This small molecule binds to this protein.
Small molecule (SMILES): Cc1cc(CCCOc2c(C)cc(-c3noc(C(F)(F)F)n3)cc2C)on1

Sequence of chain 14.C:
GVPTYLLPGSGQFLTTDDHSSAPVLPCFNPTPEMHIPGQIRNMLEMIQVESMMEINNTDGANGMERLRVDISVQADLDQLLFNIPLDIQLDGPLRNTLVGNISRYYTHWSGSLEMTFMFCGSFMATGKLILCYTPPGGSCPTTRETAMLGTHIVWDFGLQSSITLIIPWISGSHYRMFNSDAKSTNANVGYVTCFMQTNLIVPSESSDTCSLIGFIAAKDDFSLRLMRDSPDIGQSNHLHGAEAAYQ

Sequence of chain 14.A:
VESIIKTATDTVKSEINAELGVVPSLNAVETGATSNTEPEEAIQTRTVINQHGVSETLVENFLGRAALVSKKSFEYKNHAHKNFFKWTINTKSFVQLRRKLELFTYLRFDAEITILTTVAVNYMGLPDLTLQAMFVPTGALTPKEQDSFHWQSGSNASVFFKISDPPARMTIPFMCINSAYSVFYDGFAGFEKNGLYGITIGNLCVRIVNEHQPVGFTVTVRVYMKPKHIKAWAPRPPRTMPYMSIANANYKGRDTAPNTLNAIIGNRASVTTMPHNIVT

Sequence of chain 15.C:
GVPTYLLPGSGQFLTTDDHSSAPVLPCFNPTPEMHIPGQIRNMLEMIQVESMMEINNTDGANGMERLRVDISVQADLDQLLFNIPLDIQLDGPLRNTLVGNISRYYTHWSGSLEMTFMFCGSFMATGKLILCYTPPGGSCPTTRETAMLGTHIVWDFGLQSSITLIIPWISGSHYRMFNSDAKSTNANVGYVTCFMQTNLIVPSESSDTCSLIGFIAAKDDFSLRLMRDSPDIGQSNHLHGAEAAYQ

Binding-site contacts:
Ligand atom F2 contacts residue ALA145 of chain 14.A at 2.8 Å.
Ligand atom C4 contacts residue ILE217 of chain 14.A at 4.0 Å (hydrophobic).
Ligand atom CM6 contacts residue TRP93 of chain 14.A at 3.7 Å (hydrophobic).
Ligand atom O1B contacts residue ILE119 of chain 14.A at 3.9 Å.
Ligand atom F3 contacts residue ALA169 of chain 14.A at 3.7 Å.
Ligand atom C1C contacts residue TYR193 of chain 14.A at 3.9 Å (hydrophobic).
Ligand atom F2 contacts residue ALA169 of chain 14.A at 3.6 Å.
Ligand atom C6B contacts residue ILE95 of chain 14.A at 4.0 Å (hydrophobic).
Ligand atom F1 contacts residue MET182 of chain 14.A at 3.2 Å.
Ligand atom C6B contacts residue ILE119 of chain 14.A at 3.8 Å (hydrophobic).
Ligand atom CM2 contacts residue ILE95 of chain 14.A at 4.0 Å (hydrophobic).
Ligand atom O1A contacts residue LEU220 of chain 14.A at 3.4 Å.
Ligand atom CM6 contacts residue ILE95 of chain 14.A at 3.9 Å (hydrophobic).
Ligand atom C5 contacts residue TYR193 of chain 14.A at 4.0 Å (hydrophobic).
Ligand atom F2 contacts residue PHE147 of chain 14.A at 3.8 Å.
Ligand atom CM6 contacts residue ILE119 of chain 14.A at 4.0 Å (hydrophobic).
Ligand atom N1A contacts residue ILE119 of chain 14.A at 3.8 Å.
Ligand atom N2 contacts residue THR97 of chain 14.A at 3.8 Å.
Ligand atom F3 contacts residue PHE147 of chain 14.A at 3.5 Å.
Ligand atom CM2 contacts residue ILE184 of chain 14.A at 3.8 Å (hydrophobic).
Ligand atom N2 contacts residue PHE115 of chain 14.A at 3.7 Å.
Ligand atom C3B contacts residue ILE184 of chain 14.A at 3.5 Å (hydrophobic).
Ligand atom N3A contacts residue PHE147 of chain 14.A at 3.9 Å.
Ligand atom O1 contacts residue THR97 of chain 14.A at 3.8 Å.
Ligand atom F2 contacts residue VAL171 of chain 14.A at 3.9 Å.
Ligand atom O1 contacts residue PHE115 of chain 14.A at 3.4 Å.
Ligand atom N1A contacts residue LEU220 of chain 14.A at 3.3 Å.
Ligand atom O1A contacts residue ILE121 of chain 14.A at 3.8 Å.
Ligand atom C1B contacts residue ILE95 of chain 14.A at 3.6 Å (hydrophobic).
Ligand atom F3 contacts residue VAL24 of chain 14.C at 3.3 Å.
Ligand atom C3A contacts residue LEU220 of chain 14.A at 4.0 Å (hydrophobic).
Ligand atom C4 contacts residue TYR193 of chain 14.A at 3.9 Å (hydrophobic).
Ligand atom F1 contacts residue VAL171 of chain 14.A at 3.8 Å.
Ligand atom C5B contacts residue ILE119 of chain 14.A at 3.9 Å (hydrophobic).
Ligand atom N3A contacts residue ILE184 of chain 14.A at 3.9 Å.
Ligand atom CM2 contacts residue PHE147 of chain 14.A at 3.8 Å (hydrophobic).
Ligand atom CM2 contacts residue ILE217 of chain 14.A at 3.4 Å (hydrophobic).
Ligand atom C2A contacts residue LEU220 of chain 14.A at 3.8 Å (hydrophobic).
Ligand atom C2B contacts residue ILE95 of chain 14.A at 3.8 Å (hydrophobic).
Ligand atom C2B contacts residue ILE184 of chain 14.A at 3.8 Å (hydrophobic).